Binding-site contacts:
Ligand atom C6 contacts residue GLY246 of chain 1.U at 3.8 Å.
Ligand atom C3 contacts residue ASN243 of chain 1.U at 3.8 Å.
Ligand atom C6 contacts residue PRO247 of chain 1.U at 4.1 Å (hydrophobic).
Ligand atom C8 contacts residue LYS241 of chain 1.U at 3.2 Å.
Ligand atom N2 contacts residue ASN243 of chain 1.U at 3.0 Å (h-bond).
Ligand atom C4 contacts residue THR245 of chain 1.U at 4.3 Å.
Ligand atom O5 contacts residue THR245 of chain 1.U at 4.4 Å.
Ligand atom O6 contacts residue ASN243 of chain 1.U at 4.5 Å.
Ligand atom C2 contacts residue THR245 of chain 1.U at 4.0 Å.
Ligand atom O7 contacts residue PHE242 of chain 1.U at 3.9 Å.
Ligand atom O7 contacts residue ASN243 of chain 1.U at 3.8 Å.
Ligand atom C8 contacts residue PHE242 of chain 1.U at 4.0 Å (hydrophobic).
Ligand atom C2 contacts residue ASN243 of chain 1.U at 2.5 Å.
Ligand atom O7 contacts residue LYS241 of chain 1.U at 4.2 Å.
Ligand atom C7 contacts residue ASN243 of chain 1.U at 3.8 Å.
Ligand atom O7 contacts residue THR245 of chain 1.U at 3.6 Å.
Ligand atom C3 contacts residue THR245 of chain 1.U at 4.4 Å.
Ligand atom N2 contacts residue LYS241 of chain 1.U at 4.0 Å.
Ligand atom C5 contacts residue ASN243 of chain 1.U at 3.6 Å.
Ligand atom C4 contacts residue ASN243 of chain 1.U at 4.2 Å.
Ligand atom C1 contacts residue ASN243 of chain 1.U at 1.4 Å.
Ligand atom O5 contacts residue ASN243 of chain 1.U at 2.3 Å (h-bond).
Ligand atom O3 contacts residue THR245 of chain 1.U at 4.2 Å.
Ligand atom C6 contacts residue THR245 of chain 1.U at 4.4 Å.
Ligand atom C7 contacts residue LYS241 of chain 1.U at 3.6 Å.
Ligand atom C7 contacts residue PHE242 of chain 1.U at 4.1 Å (hydrophobic).

A protein and the small-molecule ligand that binds it are described below.
Small molecule (SMILES): CC(=O)N[C@H]1[C@H](O[C@H]2[C@H](O)[C@@H](NC(C)=O)CO[C@@H]2CO)O[C@H](CO)[C@@H](O)[C@@H]1O

Sequence of chain 1.U:
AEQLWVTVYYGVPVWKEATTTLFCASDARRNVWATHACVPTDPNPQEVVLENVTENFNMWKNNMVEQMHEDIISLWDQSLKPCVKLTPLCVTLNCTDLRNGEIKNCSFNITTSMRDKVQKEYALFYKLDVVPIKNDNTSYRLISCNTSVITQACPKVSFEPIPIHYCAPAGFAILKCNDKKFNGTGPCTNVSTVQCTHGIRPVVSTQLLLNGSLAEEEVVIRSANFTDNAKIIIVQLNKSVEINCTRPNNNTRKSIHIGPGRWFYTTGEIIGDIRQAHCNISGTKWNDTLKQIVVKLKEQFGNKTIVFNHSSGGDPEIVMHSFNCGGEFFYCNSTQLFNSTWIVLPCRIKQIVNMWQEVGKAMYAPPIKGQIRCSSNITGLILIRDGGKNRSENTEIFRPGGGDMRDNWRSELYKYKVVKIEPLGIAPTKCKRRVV